Binding-site contacts:
Ligand atom O7 contacts residue TYR770 of chain 1.B at 3.2 Å.
Ligand atom C2 contacts residue TYR770 of chain 1.B at 4.2 Å (hydrophobic).
Ligand atom O5 contacts residue ASN683 of chain 1.A at 2.4 Å (h-bond).
Ligand atom N2 contacts residue ASN683 of chain 1.A at 2.9 Å (h-bond).
Ligand atom C7 contacts residue TYR770 of chain 1.B at 4.3 Å (hydrophobic).
Ligand atom C2 contacts residue ASN683 of chain 1.A at 2.4 Å.
Ligand atom C3 contacts residue ASN683 of chain 1.A at 3.8 Å.
Ligand atom C7 contacts residue ASN683 of chain 1.A at 3.6 Å.
Ligand atom C4 contacts residue ASN683 of chain 1.A at 4.2 Å.
Ligand atom C1 contacts residue ASN683 of chain 1.A at 1.4 Å.
Ligand atom O6 contacts residue ILE768 of chain 1.B at 4.3 Å.
Ligand atom C5 contacts residue ASN683 of chain 1.A at 3.7 Å.
Ligand atom O7 contacts residue ASN683 of chain 1.A at 3.9 Å.

This small molecule binds to this protein.
Small molecule (SMILES): CC(=O)N[C@@H]1[C@@H](O)[C@H](O)[C@@H](CO)O[C@H]1O

Sequence of chain 1.A:
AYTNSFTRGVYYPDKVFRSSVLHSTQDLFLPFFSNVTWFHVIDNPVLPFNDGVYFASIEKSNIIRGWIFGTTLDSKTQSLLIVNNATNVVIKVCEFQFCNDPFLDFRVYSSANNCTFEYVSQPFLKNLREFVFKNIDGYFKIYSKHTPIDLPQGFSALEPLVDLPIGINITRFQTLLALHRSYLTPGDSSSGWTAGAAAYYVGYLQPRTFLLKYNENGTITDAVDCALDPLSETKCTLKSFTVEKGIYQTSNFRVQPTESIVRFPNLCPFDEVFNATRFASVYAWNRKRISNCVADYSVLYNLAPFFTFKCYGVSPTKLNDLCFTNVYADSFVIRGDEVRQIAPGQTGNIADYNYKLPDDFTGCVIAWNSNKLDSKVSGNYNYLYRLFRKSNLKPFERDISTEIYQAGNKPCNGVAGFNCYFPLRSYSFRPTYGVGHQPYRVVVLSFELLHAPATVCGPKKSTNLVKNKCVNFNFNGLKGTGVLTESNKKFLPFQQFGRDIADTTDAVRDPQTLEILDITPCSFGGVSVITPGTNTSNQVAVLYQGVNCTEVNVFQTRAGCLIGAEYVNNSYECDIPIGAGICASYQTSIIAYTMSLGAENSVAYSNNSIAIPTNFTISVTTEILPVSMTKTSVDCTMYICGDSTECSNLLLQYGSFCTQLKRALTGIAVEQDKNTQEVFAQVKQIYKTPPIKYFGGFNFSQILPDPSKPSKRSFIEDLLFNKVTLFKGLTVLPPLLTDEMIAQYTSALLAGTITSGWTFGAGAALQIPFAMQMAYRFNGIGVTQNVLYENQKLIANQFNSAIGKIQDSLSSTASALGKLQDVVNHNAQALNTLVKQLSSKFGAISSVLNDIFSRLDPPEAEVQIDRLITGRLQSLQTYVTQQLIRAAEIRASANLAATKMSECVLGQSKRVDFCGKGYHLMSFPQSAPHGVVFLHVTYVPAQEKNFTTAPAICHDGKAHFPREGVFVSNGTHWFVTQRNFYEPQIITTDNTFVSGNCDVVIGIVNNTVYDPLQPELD

Sequence of chain 1.B:
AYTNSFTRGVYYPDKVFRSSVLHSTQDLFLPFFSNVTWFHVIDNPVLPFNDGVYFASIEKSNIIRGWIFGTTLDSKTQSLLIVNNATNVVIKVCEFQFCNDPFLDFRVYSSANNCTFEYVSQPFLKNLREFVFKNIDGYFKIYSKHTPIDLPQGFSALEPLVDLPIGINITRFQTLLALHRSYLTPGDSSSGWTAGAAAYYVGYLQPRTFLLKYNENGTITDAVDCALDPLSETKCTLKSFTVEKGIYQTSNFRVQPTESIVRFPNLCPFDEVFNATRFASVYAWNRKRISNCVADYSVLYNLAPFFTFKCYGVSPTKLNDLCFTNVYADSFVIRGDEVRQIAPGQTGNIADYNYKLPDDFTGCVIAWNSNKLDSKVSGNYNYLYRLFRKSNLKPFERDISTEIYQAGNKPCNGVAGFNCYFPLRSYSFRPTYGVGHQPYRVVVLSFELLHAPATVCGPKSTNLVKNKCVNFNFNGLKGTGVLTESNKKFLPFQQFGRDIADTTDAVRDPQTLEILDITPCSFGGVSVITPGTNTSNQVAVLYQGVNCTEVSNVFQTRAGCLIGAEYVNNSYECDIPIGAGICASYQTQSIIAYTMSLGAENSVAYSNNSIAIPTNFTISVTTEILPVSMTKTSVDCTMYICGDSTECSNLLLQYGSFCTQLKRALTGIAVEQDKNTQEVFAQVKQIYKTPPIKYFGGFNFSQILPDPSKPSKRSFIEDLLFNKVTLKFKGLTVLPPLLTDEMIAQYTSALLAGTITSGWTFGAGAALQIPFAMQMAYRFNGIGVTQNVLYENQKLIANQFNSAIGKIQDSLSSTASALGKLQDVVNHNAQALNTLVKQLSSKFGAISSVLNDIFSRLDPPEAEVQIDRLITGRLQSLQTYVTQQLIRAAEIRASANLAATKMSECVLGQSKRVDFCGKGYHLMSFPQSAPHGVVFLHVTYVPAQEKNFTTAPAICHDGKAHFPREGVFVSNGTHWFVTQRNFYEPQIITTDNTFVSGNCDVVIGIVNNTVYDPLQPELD